Sequence of chain 2.B:
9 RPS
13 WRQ

This small molecule binds to this protein.
Small molecule (SMILES): O=Cc1ccc(-n2ccnc2-c2ccccc2)cc1O

Binding-site contacts:
Ligand atom C04 contacts residue TRP13 of chain 2.B at 3.8 Å (hydrophobic).
Ligand atom C06 contacts residue ILE224 of chain 2.A at 3.9 Å (hydrophobic).
Ligand atom C06 contacts residue PRO172 of chain 2.A at 3.5 Å (hydrophobic).
Ligand atom C20 contacts residue GOL1 of chain 2.F at 3.9 Å.
Ligand atom C04 contacts residue PRO172 of chain 2.A at 3.8 Å (hydrophobic).
Ligand atom C03 contacts residue ILE173 of chain 2.A at 3.6 Å (hydrophobic).
Ligand atom C15 contacts residue ASN47 of chain 2.A at 3.8 Å.
Ligand atom O05 contacts residue LYS127 of chain 2.A at 2.5 Å (salt-bridge).
Ligand atom C04 contacts residue LYS127 of chain 2.A at 2.9 Å.
Ligand atom C20 contacts residue ILE224 of chain 2.A at 3.9 Å (hydrophobic).
Ligand atom O05 contacts residue ILE173 of chain 2.A at 3.7 Å.
Ligand atom C17 contacts residue ASN47 of chain 2.A at 3.5 Å.
Ligand atom N18 contacts residue GOL1 of chain 2.F at 3.8 Å.
Ligand atom C03 contacts residue TRP13 of chain 2.B at 3.7 Å (hydrophobic).
Ligand atom O05 contacts residue TRP13 of chain 2.B at 4.0 Å.
Ligand atom C02 contacts residue LYS127 of chain 2.A at 1.4 Å.
Ligand atom C07 contacts residue LYS127 of chain 2.A at 3.8 Å.
Ligand atom C03 contacts residue LYS127 of chain 2.A at 2.5 Å.
Ligand atom C09 contacts residue TRP13 of chain 2.B at 3.6 Å (hydrophobic).
Ligand atom O05 contacts residue PRO172 of chain 2.A at 3.2 Å (h-bond).
Ligand atom C16 contacts residue CSO43 of chain 2.A at 3.4 Å.
Ligand atom C02 contacts residue TRP13 of chain 2.B at 3.9 Å (hydrophobic).
Ligand atom C02 contacts residue ILE173 of chain 2.A at 3.6 Å (hydrophobic).
Ligand atom N18 contacts residue PRO172 of chain 2.A at 3.8 Å.
Ligand atom O05 contacts residue GLY176 of chain 2.A at 3.0 Å.
Ligand atom C15 contacts residue CSO43 of chain 2.A at 3.4 Å.
Ligand atom N10 contacts residue PRO172 of chain 2.A at 3.8 Å.
Ligand atom O05 contacts residue LEU177 of chain 2.A at 4.0 Å.
Ligand atom C11 contacts residue PRO172 of chain 2.A at 3.8 Å (hydrophobic).
Ligand atom C17 contacts residue GOL1 of chain 2.F at 3.6 Å.
Ligand atom C16 contacts residue ASN47 of chain 2.A at 3.0 Å.
Ligand atom C08 contacts residue TRP13 of chain 2.B at 3.4 Å (hydrophobic).
Ligand atom C20 contacts residue PRO172 of chain 2.A at 3.8 Å (hydrophobic).
Ligand atom C11 contacts residue GOL1 of chain 2.F at 4.0 Å.
Ligand atom C07 contacts residue TRP13 of chain 2.B at 3.5 Å (hydrophobic).
Ligand atom N10 contacts residue GOL1 of chain 2.F at 4.0 Å.
Ligand atom C06 contacts residue TRP13 of chain 2.B at 3.7 Å (hydrophobic).
Ligand atom C04 contacts residue ILE173 of chain 2.A at 3.8 Å (hydrophobic).
Ligand atom C19 contacts residue PRO172 of chain 2.A at 3.9 Å (hydrophobic).
Ligand atom C08 contacts residue GOL1 of chain 2.F at 3.9 Å.

Sequence of chain 2.A:
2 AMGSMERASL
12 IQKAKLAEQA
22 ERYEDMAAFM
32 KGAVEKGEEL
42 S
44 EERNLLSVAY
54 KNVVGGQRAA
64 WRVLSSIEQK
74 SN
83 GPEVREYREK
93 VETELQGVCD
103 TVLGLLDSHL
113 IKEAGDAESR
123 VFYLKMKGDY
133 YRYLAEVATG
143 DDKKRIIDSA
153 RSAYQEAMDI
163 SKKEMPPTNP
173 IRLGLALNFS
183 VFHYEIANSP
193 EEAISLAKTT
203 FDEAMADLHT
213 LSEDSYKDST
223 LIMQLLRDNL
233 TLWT